Sequence of chain 1.MA:
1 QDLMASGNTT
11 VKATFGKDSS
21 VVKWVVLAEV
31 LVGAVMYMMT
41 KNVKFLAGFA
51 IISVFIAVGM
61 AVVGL

A small-molecule ligand and the protein it binds are described below.
Small molecule (SMILES): CCOP(=O)(O)OC[C@H](O)CO

Binding-site contacts:
Ligand atom C3 contacts residue LYS44 of chain 1.X at 4.3 Å.
Ligand atom O5 contacts residue MET39 of chain 1.MA at 2.7 Å (h-bond).
Ligand atom C1 contacts residue LEU31 of chain 1.LA at 4.4 Å (hydrophobic).
Ligand atom O4 contacts residue VAL43 of chain 1.X at 4.0 Å.
Ligand atom O3 contacts residue LYS44 of chain 1.X at 3.3 Å (salt-bridge).
Ligand atom O4 contacts residue LYS44 of chain 1.X at 3.3 Å.
Ligand atom O3 contacts residue MET39 of chain 1.MA at 3.4 Å.
Ligand atom C2 contacts residue VAL43 of chain 1.X at 3.7 Å (hydrophobic).
Ligand atom C3 contacts residue VAL43 of chain 1.X at 4.3 Å (hydrophobic).
Ligand atom C2 contacts residue VAL32 of chain 1.LA at 3.7 Å (hydrophobic).
Ligand atom P1 contacts residue VAL32 of chain 1.LA at 4.3 Å.
Ligand atom O1 contacts residue LYS44 of chain 1.X at 3.5 Å.
Ligand atom O1 contacts residue VAL32 of chain 1.LA at 4.1 Å.
Ligand atom P1 contacts residue MET38 of chain 1.MA at 3.9 Å.
Ligand atom O6 contacts residue MET39 of chain 1.MA at 4.2 Å.
Ligand atom C1 contacts residue LYS44 of chain 1.X at 4.1 Å.
Ligand atom O1 contacts residue VAL43 of chain 1.X at 3.0 Å (h-bond).
Ligand atom C4 contacts residue MET39 of chain 1.MA at 4.1 Å (hydrophobic).
Ligand atom P1 contacts residue MET39 of chain 1.MA at 4.2 Å.
Ligand atom C2 contacts residue LYS44 of chain 1.X at 3.4 Å.
Ligand atom O3 contacts residue MET38 of chain 1.MA at 3.7 Å.
Ligand atom P1 contacts residue VAL43 of chain 1.X at 4.2 Å.
Ligand atom O2 contacts residue MET39 of chain 1.MA at 4.1 Å.
Ligand atom C1 contacts residue VAL35 of chain 1.LA at 4.2 Å (hydrophobic).
Ligand atom C1 contacts residue VAL32 of chain 1.LA at 4.4 Å (hydrophobic).
Ligand atom P1 contacts residue LYS44 of chain 1.X at 4.0 Å.
Ligand atom O2 contacts residue VAL32 of chain 1.LA at 3.4 Å.
Ligand atom O2 contacts residue MET38 of chain 1.MA at 2.9 Å (h-bond).
Ligand atom C1 contacts residue VAL43 of chain 1.X at 3.4 Å (hydrophobic).
Ligand atom O4 contacts residue MET39 of chain 1.MA at 3.8 Å.

Sequence of chain 1.LA:
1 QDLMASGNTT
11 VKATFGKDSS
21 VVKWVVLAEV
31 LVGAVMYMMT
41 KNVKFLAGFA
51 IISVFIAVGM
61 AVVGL

Sequence of chain 1.X:
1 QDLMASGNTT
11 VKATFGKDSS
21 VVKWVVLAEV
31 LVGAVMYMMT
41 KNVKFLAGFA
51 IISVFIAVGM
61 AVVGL